The small molecule below binds the protein below.
Small molecule (SMILES): C[N+](C)(C)[O-]

Sequence of chain 2.C:
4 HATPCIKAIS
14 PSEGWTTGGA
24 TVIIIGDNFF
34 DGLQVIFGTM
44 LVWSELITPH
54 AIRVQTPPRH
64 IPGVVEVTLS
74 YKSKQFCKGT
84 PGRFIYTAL

Binding-site contacts:
Ligand atom CAB contacts residue TYR74 of chain 2.C at 3.9 Å (hydrophobic).
Ligand atom CAA contacts residue TYR74 of chain 2.C at 4.0 Å (hydrophobic).
Ligand atom CAA contacts residue PHE33 of chain 2.C at 3.7 Å (hydrophobic).